Sequence of chain 1.A:
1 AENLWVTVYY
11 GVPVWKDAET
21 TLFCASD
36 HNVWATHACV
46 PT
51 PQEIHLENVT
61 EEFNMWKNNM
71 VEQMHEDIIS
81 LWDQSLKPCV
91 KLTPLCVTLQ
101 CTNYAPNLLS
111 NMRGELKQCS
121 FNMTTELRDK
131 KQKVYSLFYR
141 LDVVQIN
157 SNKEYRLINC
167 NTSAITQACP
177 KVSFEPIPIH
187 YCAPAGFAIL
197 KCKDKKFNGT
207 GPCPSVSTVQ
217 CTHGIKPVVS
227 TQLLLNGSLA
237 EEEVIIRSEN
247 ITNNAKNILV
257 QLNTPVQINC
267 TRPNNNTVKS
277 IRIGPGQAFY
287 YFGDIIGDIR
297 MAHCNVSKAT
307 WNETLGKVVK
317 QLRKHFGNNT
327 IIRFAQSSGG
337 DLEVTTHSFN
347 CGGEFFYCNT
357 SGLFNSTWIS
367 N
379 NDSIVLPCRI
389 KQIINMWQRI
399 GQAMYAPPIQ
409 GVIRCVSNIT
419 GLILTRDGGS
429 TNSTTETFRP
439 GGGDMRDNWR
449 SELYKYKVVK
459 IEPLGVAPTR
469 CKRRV

Binding-site contacts:
Ligand atom N2 contacts residue THR168 of chain 1.A at 4.3 Å.
Ligand atom C3 contacts residue ASN167 of chain 1.A at 3.8 Å.
Ligand atom C8 contacts residue THR168 of chain 1.A at 3.8 Å.
Ligand atom C1 contacts residue ARG162 of chain 1.A at 3.5 Å.
Ligand atom O7 contacts residue SER99 of chain 1.L at 4.0 Å.
Ligand atom C4 contacts residue ASN167 of chain 1.A at 4.2 Å.
Ligand atom C2 contacts residue ARG162 of chain 1.A at 4.5 Å.
Ligand atom C7 contacts residue ASN167 of chain 1.A at 3.4 Å.
Ligand atom O7 contacts residue ASP98 of chain 1.L at 4.3 Å.
Ligand atom N2 contacts residue ASN167 of chain 1.A at 2.9 Å (h-bond).
Ligand atom O6 contacts residue ARG162 of chain 1.A at 3.5 Å (salt-bridge).
Ligand atom C8 contacts residue PRO47 of chain 1.L at 4.5 Å (hydrophobic).
Ligand atom C6 contacts residue VAL144 of chain 1.A at 3.8 Å (hydrophobic).
Ligand atom C1 contacts residue ASN167 of chain 1.A at 1.4 Å.
Ligand atom O5 contacts residue ARG162 of chain 1.A at 2.6 Å (salt-bridge).
Ligand atom O6 contacts residue VAL144 of chain 1.A at 3.8 Å.
Ligand atom C5 contacts residue ASN167 of chain 1.A at 3.7 Å.
Ligand atom C2 contacts residue ASN167 of chain 1.A at 2.5 Å.
Ligand atom C5 contacts residue ARG162 of chain 1.A at 3.6 Å.
Ligand atom C6 contacts residue ARG162 of chain 1.A at 3.5 Å.
Ligand atom O5 contacts residue ASN167 of chain 1.A at 2.4 Å (h-bond).
Ligand atom O7 contacts residue ASN167 of chain 1.A at 3.6 Å (h-bond).
Ligand atom C8 contacts residue ASN167 of chain 1.A at 4.5 Å.
Ligand atom C7 contacts residue THR168 of chain 1.A at 4.3 Å.

Sequence of chain 1.L:
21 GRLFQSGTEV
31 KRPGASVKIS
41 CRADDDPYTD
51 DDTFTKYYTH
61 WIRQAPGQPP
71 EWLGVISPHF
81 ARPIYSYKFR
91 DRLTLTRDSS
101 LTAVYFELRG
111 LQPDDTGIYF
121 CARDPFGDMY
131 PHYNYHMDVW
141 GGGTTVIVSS

A protein and the small-molecule ligand that binds it are described below.
Small molecule (SMILES): CC(=O)N[C@H]1[C@H](O[C@H]2[C@H](O)[C@@H](NC(C)=O)CO[C@@H]2CO)O[C@H](CO)[C@@H](O)[C@@H]1O